Sequence of chain 1.G:
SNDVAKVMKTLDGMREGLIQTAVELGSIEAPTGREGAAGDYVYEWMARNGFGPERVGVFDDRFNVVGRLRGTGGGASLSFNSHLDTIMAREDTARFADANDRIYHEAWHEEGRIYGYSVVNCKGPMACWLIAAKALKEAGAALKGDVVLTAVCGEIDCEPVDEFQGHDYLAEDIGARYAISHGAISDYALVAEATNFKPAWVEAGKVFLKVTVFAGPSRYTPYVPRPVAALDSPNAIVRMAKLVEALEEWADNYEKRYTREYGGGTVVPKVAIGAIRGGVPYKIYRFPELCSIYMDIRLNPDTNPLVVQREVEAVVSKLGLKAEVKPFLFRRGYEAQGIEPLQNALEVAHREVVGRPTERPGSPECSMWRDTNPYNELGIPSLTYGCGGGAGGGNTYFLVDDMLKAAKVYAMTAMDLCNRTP

A small-molecule ligand and the protein it binds are described below.
Small molecule (SMILES): O=C(O)c1cc([N+](=O)[O-])ccc1O

Sequence of chain 1.F:
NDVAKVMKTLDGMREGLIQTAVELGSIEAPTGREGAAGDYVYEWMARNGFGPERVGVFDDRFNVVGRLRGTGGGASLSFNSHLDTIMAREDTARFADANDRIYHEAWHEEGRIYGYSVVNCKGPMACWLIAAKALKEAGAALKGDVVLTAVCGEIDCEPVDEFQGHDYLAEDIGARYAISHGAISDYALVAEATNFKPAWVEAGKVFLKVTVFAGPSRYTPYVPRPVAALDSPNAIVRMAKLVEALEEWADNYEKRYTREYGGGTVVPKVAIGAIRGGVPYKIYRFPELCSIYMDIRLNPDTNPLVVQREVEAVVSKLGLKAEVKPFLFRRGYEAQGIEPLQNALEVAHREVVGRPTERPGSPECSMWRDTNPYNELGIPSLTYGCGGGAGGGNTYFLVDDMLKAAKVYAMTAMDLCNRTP

Binding-site contacts:
Ligand atom OAL contacts residue ILE90 of chain 1.G at 3.3 Å.
Ligand atom NAK contacts residue ILE90 of chain 1.G at 3.2 Å.
Ligand atom CAD contacts residue MET371 of chain 1.G at 3.7 Å (hydrophobic).
Ligand atom CAB contacts residue ARG373 of chain 1.G at 3.7 Å.
Ligand atom CAF contacts residue TYR223 of chain 1.F at 3.6 Å (hydrophobic).
Ligand atom CAB contacts residue GLU196 of chain 1.G at 3.6 Å.
Ligand atom OAA contacts residue MET371 of chain 1.G at 3.6 Å.
Ligand atom OAC contacts residue MET371 of chain 1.G at 3.2 Å.
Ligand atom CAB contacts residue ASN124 of chain 1.G at 3.3 Å.
Ligand atom CAE contacts residue ASN124 of chain 1.G at 3.4 Å.
Ligand atom OAM contacts residue TYR288 of chain 1.F at 3.3 Å.
Ligand atom OAA contacts residue ARG373 of chain 1.G at 3.3 Å (salt-bridge).
Ligand atom OAJ contacts residue GLU158 of chain 1.G at 2.5 Å (salt-bridge).
Ligand atom OAC contacts residue ASN124 of chain 1.G at 3.3 Å (h-bond).
Ligand atom OAM contacts residue ILE90 of chain 1.G at 3.5 Å.
Ligand atom OAL contacts residue ARG289 of chain 1.F at 2.4 Å (salt-bridge).
Ligand atom NAK contacts residue TYR223 of chain 1.F at 3.5 Å.
Ligand atom CAI contacts residue ASN124 of chain 1.G at 3.5 Å.
Ligand atom OAM contacts residue TYR223 of chain 1.F at 3.6 Å.
Ligand atom OAL contacts residue TYR223 of chain 1.F at 3.4 Å.
Ligand atom CAB contacts residue MET371 of chain 1.G at 3.3 Å (hydrophobic).
Ligand atom CAH contacts residue GLU158 of chain 1.G at 3.5 Å.
Ligand atom CAE contacts residue TYR223 of chain 1.F at 3.6 Å (hydrophobic).
Ligand atom CAD contacts residue ASN124 of chain 1.G at 3.2 Å.
Ligand atom OAJ contacts residue GLU196 of chain 1.G at 3.1 Å (salt-bridge).
Ligand atom OAL contacts residue ALA394 of chain 1.G at 3.6 Å.
Ligand atom CAI contacts residue GLU158 of chain 1.G at 3.4 Å.
Ligand atom OAA contacts residue ASN124 of chain 1.G at 3.7 Å.
Ligand atom CAD contacts residue MN1 of chain 1.U at 3.2 Å.
Ligand atom NAK contacts residue ARG289 of chain 1.F at 2.9 Å (salt-bridge).
Ligand atom CAB contacts residue MN1 of chain 1.U at 2.9 Å.
Ligand atom OAM contacts residue ARG289 of chain 1.F at 2.7 Å (salt-bridge).
Ligand atom OAJ contacts residue MN1 of chain 1.U at 2.3 Å.
Ligand atom OAL contacts residue GLY395 of chain 1.G at 3.1 Å.
Ligand atom CAF contacts residue ILE90 of chain 1.G at 3.6 Å (hydrophobic).
Ligand atom CAI contacts residue MN1 of chain 1.U at 3.0 Å.
Ligand atom OAC contacts residue ARG373 of chain 1.G at 3.2 Å (salt-bridge).
Ligand atom OAC contacts residue GLU196 of chain 1.G at 2.7 Å (salt-bridge).
Ligand atom OAC contacts residue MN1 of chain 1.U at 2.2 Å.
Ligand atom CAF contacts residue ASN124 of chain 1.G at 3.7 Å.